Sequence of chain 1.A:
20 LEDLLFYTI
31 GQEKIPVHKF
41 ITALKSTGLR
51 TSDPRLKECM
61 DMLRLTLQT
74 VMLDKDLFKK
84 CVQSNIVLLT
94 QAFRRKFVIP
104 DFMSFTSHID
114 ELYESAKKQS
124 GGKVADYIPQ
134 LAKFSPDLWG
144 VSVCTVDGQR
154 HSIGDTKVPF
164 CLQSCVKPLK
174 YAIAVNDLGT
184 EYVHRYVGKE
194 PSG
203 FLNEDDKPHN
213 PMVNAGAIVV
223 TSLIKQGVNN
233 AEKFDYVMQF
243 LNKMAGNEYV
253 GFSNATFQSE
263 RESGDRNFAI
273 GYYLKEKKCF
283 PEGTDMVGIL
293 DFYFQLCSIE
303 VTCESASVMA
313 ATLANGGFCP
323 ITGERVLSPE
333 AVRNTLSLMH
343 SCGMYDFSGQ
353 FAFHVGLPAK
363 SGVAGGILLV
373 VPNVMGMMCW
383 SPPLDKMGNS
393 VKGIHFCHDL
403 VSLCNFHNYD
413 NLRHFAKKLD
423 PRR

A small-molecule ligand and the protein it binds are described below.
Small molecule (SMILES): N[C@@H](CCC(=O)O)C(=O)O

Binding-site contacts:
Ligand atom OE1 contacts residue TYR347 of chain 1.A at 2.5 Å (h-bond).
Ligand atom CD contacts residue SER167 of chain 1.A at 3.0 Å.
Ligand atom N contacts residue TYR295 of chain 1.A at 4.4 Å.
Ligand atom OE2 contacts residue VAL365 of chain 1.A at 3.1 Å (h-bond).
Ligand atom C contacts residue ASN269 of chain 1.A at 3.6 Å.
Ligand atom OXT contacts residue ASN269 of chain 1.A at 3.0 Å (h-bond).
Ligand atom N contacts residue GLU262 of chain 1.A at 2.7 Å (salt-bridge).
Ligand atom C contacts residue ASN216 of chain 1.A at 3.6 Å.
Ligand atom CD contacts residue VAL365 of chain 1.A at 4.0 Å (hydrophobic).
Ligand atom OE1 contacts residue SER167 of chain 1.A at 3.1 Å (h-bond).
Ligand atom OE2 contacts residue SER167 of chain 1.A at 3.0 Å (h-bond).
Ligand atom OXT contacts residue TYR295 of chain 1.A at 2.8 Å (h-bond).
Ligand atom C contacts residue GLU262 of chain 1.A at 3.9 Å.
Ligand atom N contacts residue GLN166 of chain 1.A at 2.8 Å (h-bond).
Ligand atom CB contacts residue GLU262 of chain 1.A at 4.4 Å.
Ligand atom CA contacts residue TYR130 of chain 1.A at 3.7 Å (hydrophobic).
Ligand atom CG contacts residue GLN166 of chain 1.A at 4.5 Å.
Ligand atom CG contacts residue VAL365 of chain 1.A at 4.3 Å (hydrophobic).
Ligand atom CA contacts residue GLN166 of chain 1.A at 3.4 Å.
Ligand atom CB contacts residue TYR130 of chain 1.A at 4.2 Å (hydrophobic).
Ligand atom CA contacts residue GLU262 of chain 1.A at 3.1 Å.
Ligand atom OXT contacts residue GLU262 of chain 1.A at 4.5 Å.
Ligand atom OE2 contacts residue GLN166 of chain 1.A at 3.8 Å.
Ligand atom OE2 contacts residue TYR347 of chain 1.A at 3.0 Å (h-bond).
Ligand atom CB contacts residue GLN166 of chain 1.A at 3.2 Å.
Ligand atom CG contacts residue SER167 of chain 1.A at 3.9 Å.
Ligand atom N contacts residue TYR130 of chain 1.A at 4.0 Å.
Ligand atom O contacts residue GLU262 of chain 1.A at 4.5 Å.
Ligand atom C contacts residue TYR295 of chain 1.A at 3.9 Å (hydrophobic).
Ligand atom N contacts residue CYS299 of chain 1.A at 3.5 Å (h-bond).
Ligand atom O contacts residue ASN216 of chain 1.A at 3.3 Å (h-bond).
Ligand atom OE2 contacts residue GLY364 of chain 1.A at 3.9 Å.
Ligand atom CB contacts residue SER167 of chain 1.A at 4.0 Å.
Ligand atom CD contacts residue TYR347 of chain 1.A at 3.1 Å (hydrophobic).
Ligand atom O contacts residue ASN269 of chain 1.A at 3.6 Å.
Ligand atom OXT contacts residue ASN216 of chain 1.A at 3.1 Å (h-bond).